Binding-site contacts:
Ligand atom C8 contacts residue LEU40 of chain 1.B at 3.9 Å (hydrophobic).
Ligand atom C7 contacts residue SER48 of chain 1.B at 4.3 Å.
Ligand atom O6 contacts residue TYR45 of chain 1.B at 4.2 Å.
Ligand atom C5 contacts residue TYR45 of chain 1.B at 3.6 Å (hydrophobic).
Ligand atom C1 contacts residue ASN42 of chain 1.B at 4.2 Å.
Ligand atom C7 contacts residue ASN47 of chain 1.B at 3.1 Å.
Ligand atom C7 contacts residue SER49 of chain 1.B at 4.0 Å.
Ligand atom C1 contacts residue ASN47 of chain 1.B at 1.5 Å.
Ligand atom C8 contacts residue SER48 of chain 1.B at 3.3 Å.
Ligand atom C6 contacts residue TYR45 of chain 1.B at 3.2 Å (hydrophobic).
Ligand atom O5 contacts residue ASN47 of chain 1.B at 2.4 Å (h-bond).
Ligand atom O7 contacts residue SER48 of chain 1.B at 4.3 Å.
Ligand atom C8 contacts residue ASN47 of chain 1.B at 3.1 Å.
Ligand atom O7 contacts residue SER49 of chain 1.B at 3.7 Å.
Ligand atom O7 contacts residue ASN47 of chain 1.B at 3.9 Å.
Ligand atom C1 contacts residue TYR45 of chain 1.B at 4.4 Å (hydrophobic).
Ligand atom C2 contacts residue ASN47 of chain 1.B at 2.4 Å.
Ligand atom O5 contacts residue TYR45 of chain 1.B at 3.7 Å.
Ligand atom C4 contacts residue ASN47 of chain 1.B at 4.2 Å.
Ligand atom C5 contacts residue ASN47 of chain 1.B at 3.7 Å.
Ligand atom N2 contacts residue ASN47 of chain 1.B at 2.9 Å (h-bond).
Ligand atom C5 contacts residue ASN42 of chain 1.B at 4.4 Å.
Ligand atom C3 contacts residue ASN47 of chain 1.B at 3.8 Å.
Ligand atom C8 contacts residue SER49 of chain 1.B at 3.7 Å.

Sequence of chain 1.B:
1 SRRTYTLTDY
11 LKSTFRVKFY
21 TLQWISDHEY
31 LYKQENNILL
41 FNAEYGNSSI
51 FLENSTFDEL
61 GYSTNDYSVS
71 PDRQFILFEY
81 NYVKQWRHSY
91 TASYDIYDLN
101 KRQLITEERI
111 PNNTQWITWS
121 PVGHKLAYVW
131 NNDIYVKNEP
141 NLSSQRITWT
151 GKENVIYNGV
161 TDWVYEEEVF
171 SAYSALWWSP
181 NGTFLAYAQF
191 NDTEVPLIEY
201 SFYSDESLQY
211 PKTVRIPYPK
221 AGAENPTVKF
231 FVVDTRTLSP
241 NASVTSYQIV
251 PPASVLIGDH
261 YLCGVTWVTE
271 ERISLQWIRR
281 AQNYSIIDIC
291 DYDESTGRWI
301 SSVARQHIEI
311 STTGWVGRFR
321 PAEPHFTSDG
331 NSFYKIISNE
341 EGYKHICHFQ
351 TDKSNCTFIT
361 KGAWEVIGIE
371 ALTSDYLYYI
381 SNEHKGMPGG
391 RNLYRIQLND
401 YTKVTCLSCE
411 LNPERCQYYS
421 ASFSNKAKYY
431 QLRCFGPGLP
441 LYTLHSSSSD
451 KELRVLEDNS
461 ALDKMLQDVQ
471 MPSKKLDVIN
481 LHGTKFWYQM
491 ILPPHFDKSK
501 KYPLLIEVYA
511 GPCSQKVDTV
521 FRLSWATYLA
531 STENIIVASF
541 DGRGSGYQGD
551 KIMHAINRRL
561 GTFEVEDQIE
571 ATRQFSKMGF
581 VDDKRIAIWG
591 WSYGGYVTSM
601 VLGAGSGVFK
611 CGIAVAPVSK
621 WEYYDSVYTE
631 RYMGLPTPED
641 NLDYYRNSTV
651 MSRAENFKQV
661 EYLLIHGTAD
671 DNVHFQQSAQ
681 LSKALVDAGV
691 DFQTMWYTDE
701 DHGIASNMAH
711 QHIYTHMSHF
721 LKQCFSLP

The small molecule below binds the protein below.
Small molecule (SMILES): CC(=O)N[C@@H]1[C@@H](O)[C@H](O)[C@@H](CO)O[C@H]1O